This protein binds this small molecule.
Small molecule (SMILES): CC[C@H](CO)Nc1nc(NCc2ccccc2)n2ncc(C(C)C)c2n1

Binding-site contacts:
Ligand atom N2 contacts residue ILE11 of chain 1.C at 4.0 Å.
Ligand atom C5' contacts residue ILE11 of chain 1.C at 3.9 Å (hydrophobic).
Ligand atom CA' contacts residue LEU84 of chain 1.C at 3.3 Å (hydrophobic).
Ligand atom C6' contacts residue HIS85 of chain 1.C at 3.5 Å.
Ligand atom C3' contacts residue ILE11 of chain 1.C at 3.6 Å (hydrophobic).
Ligand atom C14 contacts residue ASP146 of chain 1.C at 3.8 Å.
Ligand atom C4 contacts residue LEU135 of chain 1.C at 3.5 Å (hydrophobic).
Ligand atom N7 contacts residue LEU135 of chain 1.C at 3.7 Å.
Ligand atom C2' contacts residue ILE11 of chain 1.C at 3.6 Å (hydrophobic).
Ligand atom C9' contacts residue LEU135 of chain 1.C at 3.7 Å (hydrophobic).
Ligand atom N1 contacts residue ILE11 of chain 1.C at 3.5 Å.
Ligand atom O1 contacts residue GLY12 of chain 1.C at 3.6 Å.
Ligand atom C15 contacts residue GLY14 of chain 1.C at 3.7 Å.
Ligand atom C13 contacts residue ASN133 of chain 1.C at 3.9 Å.
Ligand atom C9' contacts residue ALA32 of chain 1.C at 3.6 Å (hydrophobic).
Ligand atom C6' contacts residue PHE83 of chain 1.C at 3.9 Å (hydrophobic).
Ligand atom C6 contacts residue LEU84 of chain 1.C at 3.9 Å (hydrophobic).
Ligand atom C11 contacts residue LEU135 of chain 1.C at 4.0 Å (hydrophobic).
Ligand atom C9 contacts residue ALA32 of chain 1.C at 3.9 Å (hydrophobic).
Ligand atom C8 contacts residue LEU84 of chain 1.C at 3.8 Å (hydrophobic).
Ligand atom C8 contacts residue GLU82 of chain 1.C at 3.1 Å.
Ligand atom C6' contacts residue LEU84 of chain 1.C at 3.8 Å (hydrophobic).
Ligand atom C10 contacts residue ALA32 of chain 1.C at 3.9 Å (hydrophobic).
Ligand atom C14 contacts residue ALA145 of chain 1.C at 3.8 Å (hydrophobic).
Ligand atom C2 contacts residue ILE11 of chain 1.C at 3.7 Å (hydrophobic).
Ligand atom C8 contacts residue LEU135 of chain 1.C at 3.8 Å (hydrophobic).
Ligand atom C11 contacts residue VAL65 of chain 1.C at 3.7 Å (hydrophobic).
Ligand atom C9 contacts residue PHE81 of chain 1.C at 3.7 Å (hydrophobic).
Ligand atom N1 contacts residue LEU135 of chain 1.C at 3.7 Å.
Ligand atom O1 contacts residue GLU13 of chain 1.C at 3.5 Å (salt-bridge).
Ligand atom N6 contacts residue LEU84 of chain 1.C at 2.8 Å (h-bond).
Ligand atom C6 contacts residue LEU135 of chain 1.C at 3.8 Å (hydrophobic).
Ligand atom N5 contacts residue LEU135 of chain 1.C at 3.5 Å.
Ligand atom CA' contacts residue GLN86 of chain 1.C at 3.5 Å.
Ligand atom C10 contacts residue PHE81 of chain 1.C at 3.6 Å (hydrophobic).
Ligand atom C8 contacts residue ALA32 of chain 1.C at 3.4 Å (hydrophobic).
Ligand atom N7 contacts residue LEU84 of chain 1.C at 3.3 Å (h-bond).
Ligand atom C10 contacts residue VAL19 of chain 1.C at 3.6 Å (hydrophobic).
Ligand atom C15 contacts residue GLU13 of chain 1.C at 3.9 Å.
Ligand atom C13 contacts residue GLN132 of chain 1.C at 3.8 Å.

Sequence of chain 1.C:
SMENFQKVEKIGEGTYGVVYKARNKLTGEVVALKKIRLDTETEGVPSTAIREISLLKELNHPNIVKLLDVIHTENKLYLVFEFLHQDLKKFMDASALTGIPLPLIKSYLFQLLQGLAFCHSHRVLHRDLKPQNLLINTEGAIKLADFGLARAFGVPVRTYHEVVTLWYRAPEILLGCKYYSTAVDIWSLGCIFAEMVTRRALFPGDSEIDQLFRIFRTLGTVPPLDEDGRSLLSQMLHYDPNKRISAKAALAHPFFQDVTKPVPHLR